The protein below binds the small molecule below.
Small molecule (SMILES): CC(=O)N[C@@H]1[C@@H](O)[C@H](O)[C@@H](CO)O[C@H]1O

Sequence of chain 1.J:
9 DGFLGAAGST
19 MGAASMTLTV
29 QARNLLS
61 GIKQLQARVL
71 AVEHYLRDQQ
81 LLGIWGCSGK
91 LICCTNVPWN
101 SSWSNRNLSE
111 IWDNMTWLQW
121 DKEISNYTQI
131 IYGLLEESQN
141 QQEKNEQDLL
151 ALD

Binding-site contacts:
Ligand atom O7 contacts residue ASN126 of chain 1.J at 3.3 Å (h-bond).
Ligand atom C5 contacts residue ASN126 of chain 1.J at 3.7 Å.
Ligand atom C8 contacts residue GLU123 of chain 1.J at 3.1 Å.
Ligand atom C2 contacts residue ASN126 of chain 1.J at 2.4 Å.
Ligand atom C4 contacts residue ASN126 of chain 1.J at 4.2 Å.
Ligand atom O7 contacts residue TYR127 of chain 1.J at 4.2 Å.
Ligand atom C7 contacts residue GLU123 of chain 1.J at 4.4 Å.
Ligand atom C8 contacts residue LYS122 of chain 1.J at 3.6 Å.
Ligand atom C1 contacts residue ASN126 of chain 1.J at 1.4 Å.
Ligand atom C7 contacts residue ASN126 of chain 1.J at 3.2 Å.
Ligand atom O5 contacts residue ASN126 of chain 1.J at 2.4 Å (h-bond).
Ligand atom C8 contacts residue ASN126 of chain 1.J at 3.9 Å.
Ligand atom C3 contacts residue ASN126 of chain 1.J at 3.8 Å.
Ligand atom N2 contacts residue ASN126 of chain 1.J at 2.9 Å (h-bond).